Sequence of chain 1.B:
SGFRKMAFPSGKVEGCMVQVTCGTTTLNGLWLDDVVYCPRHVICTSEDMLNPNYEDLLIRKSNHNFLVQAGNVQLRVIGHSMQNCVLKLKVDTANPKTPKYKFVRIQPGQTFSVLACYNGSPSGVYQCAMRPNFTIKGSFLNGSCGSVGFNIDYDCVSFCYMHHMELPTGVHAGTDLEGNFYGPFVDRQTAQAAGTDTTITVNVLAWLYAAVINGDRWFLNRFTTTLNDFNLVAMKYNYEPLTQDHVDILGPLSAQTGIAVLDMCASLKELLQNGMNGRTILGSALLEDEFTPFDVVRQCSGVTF

Sequence of chain 1.A:
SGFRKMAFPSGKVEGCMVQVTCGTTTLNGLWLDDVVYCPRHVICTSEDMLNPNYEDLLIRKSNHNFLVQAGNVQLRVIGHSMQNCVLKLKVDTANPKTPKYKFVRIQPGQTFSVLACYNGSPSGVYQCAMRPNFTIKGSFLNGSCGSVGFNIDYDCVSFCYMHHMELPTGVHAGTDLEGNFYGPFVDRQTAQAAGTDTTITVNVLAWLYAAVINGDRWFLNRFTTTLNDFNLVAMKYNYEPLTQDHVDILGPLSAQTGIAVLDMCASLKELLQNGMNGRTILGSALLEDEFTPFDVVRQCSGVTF

Binding-site contacts:
Ligand atom C8 contacts residue HIS164 of chain 1.B at 3.4 Å.
Ligand atom O2 contacts residue GLU166 of chain 1.B at 3.0 Å (salt-bridge).
Ligand atom C8 contacts residue MET49 of chain 1.B at 3.7 Å (hydrophobic).
Ligand atom C12 contacts residue MET165 of chain 1.B at 3.8 Å (hydrophobic).
Ligand atom N1 contacts residue SER144 of chain 1.B at 3.5 Å (h-bond).
Ligand atom CL contacts residue ARG188 of chain 1.B at 3.0 Å.
Ligand atom C15 contacts residue GLU166 of chain 1.B at 3.5 Å.
Ligand atom C12 contacts residue HIS163 of chain 1.B at 3.2 Å.
Ligand atom O2 contacts residue MET165 of chain 1.B at 3.4 Å.
Ligand atom O1 contacts residue GLN189 of chain 1.B at 3.1 Å (h-bond).
Ligand atom CL1 contacts residue HIS41 of chain 1.B at 3.5 Å.
Ligand atom C12 contacts residue GLU166 of chain 1.B at 3.6 Å.
Ligand atom CL contacts residue ASP187 of chain 1.B at 3.5 Å.
Ligand atom CL contacts residue MET165 of chain 1.B at 3.8 Å.
Ligand atom C14 contacts residue LEU141 of chain 1.B at 3.7 Å (hydrophobic).
Ligand atom C13 contacts residue GLU166 of chain 1.B at 3.6 Å.
Ligand atom CL contacts residue GLN192 of chain 1.B at 3.8 Å.
Ligand atom C13 contacts residue PHE140 of chain 1.B at 3.5 Å (hydrophobic).
Ligand atom C6 contacts residue MET49 of chain 1.B at 3.7 Å (hydrophobic).
Ligand atom C13 contacts residue SER144 of chain 1.B at 3.8 Å.
Ligand atom C7 contacts residue MET165 of chain 1.B at 3.6 Å (hydrophobic).
Ligand atom C6 contacts residue MET165 of chain 1.B at 3.9 Å (hydrophobic).
Ligand atom CL contacts residue VAL186 of chain 1.B at 3.6 Å.
Ligand atom C15 contacts residue PHE140 of chain 1.B at 3.6 Å (hydrophobic).
Ligand atom C16 contacts residue ASN142 of chain 1.B at 3.8 Å.
Ligand atom CL1 contacts residue HIS164 of chain 1.B at 3.7 Å.
Ligand atom C13 contacts residue LEU141 of chain 1.B at 3.6 Å (hydrophobic).
Ligand atom C15 contacts residue ASN142 of chain 1.B at 3.6 Å.
Ligand atom CL1 contacts residue MET165 of chain 1.B at 3.7 Å.
Ligand atom C14 contacts residue GLU166 of chain 1.B at 3.7 Å.
Ligand atom C contacts residue HIS41 of chain 1.B at 3.8 Å.
Ligand atom N1 contacts residue GLU166 of chain 1.B at 3.8 Å.
Ligand atom CL1 contacts residue ASP187 of chain 1.B at 3.6 Å.
Ligand atom C13 contacts residue HIS163 of chain 1.B at 3.8 Å.
Ligand atom N1 contacts residue HIS163 of chain 1.B at 2.6 Å (h-bond).
Ligand atom C5 contacts residue GLN189 of chain 1.B at 3.5 Å.
Ligand atom C7 contacts residue MET49 of chain 1.B at 3.6 Å (hydrophobic).
Ligand atom C4 contacts residue GLN189 of chain 1.B at 3.8 Å.
Ligand atom C15 contacts residue LEU141 of chain 1.B at 3.6 Å (hydrophobic).
Ligand atom C8 contacts residue MET165 of chain 1.B at 3.6 Å (hydrophobic).

This protein binds this small molecule.
Small molecule (SMILES): CO[C@@]1(C(=O)Nc2cncc3ccccc23)CCOc2cc(Cl)c(Cl)cc21